Sequence of chain 6.A:
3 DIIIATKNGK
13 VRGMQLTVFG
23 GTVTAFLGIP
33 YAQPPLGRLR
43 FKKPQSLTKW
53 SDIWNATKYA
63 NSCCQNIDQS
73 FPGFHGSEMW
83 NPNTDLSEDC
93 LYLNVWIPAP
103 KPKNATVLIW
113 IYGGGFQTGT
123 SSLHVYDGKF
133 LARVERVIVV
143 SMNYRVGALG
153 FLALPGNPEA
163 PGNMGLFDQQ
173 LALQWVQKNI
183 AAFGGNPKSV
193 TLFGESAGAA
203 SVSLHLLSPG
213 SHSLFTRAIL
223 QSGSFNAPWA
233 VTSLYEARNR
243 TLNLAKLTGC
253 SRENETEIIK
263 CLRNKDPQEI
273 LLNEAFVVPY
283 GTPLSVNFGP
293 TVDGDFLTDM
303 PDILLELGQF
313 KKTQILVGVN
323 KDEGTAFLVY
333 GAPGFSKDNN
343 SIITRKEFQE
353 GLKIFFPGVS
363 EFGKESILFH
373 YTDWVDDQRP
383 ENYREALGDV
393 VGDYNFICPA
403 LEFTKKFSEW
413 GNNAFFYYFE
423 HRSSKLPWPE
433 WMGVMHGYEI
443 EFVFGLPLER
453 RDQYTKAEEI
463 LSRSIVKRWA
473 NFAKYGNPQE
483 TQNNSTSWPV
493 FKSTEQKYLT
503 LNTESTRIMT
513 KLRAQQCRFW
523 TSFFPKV

This small molecule binds to this protein.
Small molecule (SMILES): CC(=O)N[C@H]1[C@H](O[C@H]2[C@H](O)[C@@H](NC(C)=O)CO[C@@H]2CO[C@H]2O[C@@H](C)[C@@H](O)[C@@H](O)[C@@H]2O)O[C@H](CO)[C@@H](O)[C@@H]1O

Binding-site contacts:
Ligand atom C8 contacts residue GLY336 of chain 6.A at 3.7 Å.
Ligand atom O5 contacts residue SER338 of chain 6.A at 3.5 Å.
Ligand atom C5 contacts residue ASN341 of chain 6.A at 4.3 Å.
Ligand atom O5 contacts residue SER338 of chain 6.A at 4.1 Å.
Ligand atom C8 contacts residue PHE337 of chain 6.A at 3.6 Å (hydrophobic).
Ligand atom C8 contacts residue ALA334 of chain 6.A at 4.1 Å (hydrophobic).
Ligand atom O4 contacts residue GLY336 of chain 6.A at 4.3 Å.
Ligand atom O7 contacts residue PRO335 of chain 6.A at 3.3 Å.
Ligand atom O7 contacts residue ASN342 of chain 6.A at 3.9 Å.
Ligand atom C7 contacts residue ASN341 of chain 6.A at 3.3 Å.
Ligand atom O5 contacts residue ASN341 of chain 6.A at 2.3 Å (h-bond).
Ligand atom C4 contacts residue ASN341 of chain 6.A at 4.2 Å.
Ligand atom C5 contacts residue GLY336 of chain 6.A at 4.2 Å.
Ligand atom C5 contacts residue SER338 of chain 6.A at 4.0 Å.
Ligand atom C5 contacts residue PHE337 of chain 6.A at 4.3 Å (hydrophobic).
Ligand atom C5 contacts residue ASN341 of chain 6.A at 3.6 Å.
Ligand atom O7 contacts residue ASN341 of chain 6.A at 4.1 Å.
Ligand atom C3 contacts residue GLY336 of chain 6.A at 4.1 Å.
Ligand atom N2 contacts residue GLY336 of chain 6.A at 4.4 Å.
Ligand atom N2 contacts residue ASN341 of chain 6.A at 3.2 Å (h-bond).
Ligand atom C1 contacts residue GLY336 of chain 6.A at 4.2 Å.
Ligand atom C7 contacts residue PRO335 of chain 6.A at 4.1 Å (hydrophobic).
Ligand atom C1 contacts residue ASN341 of chain 6.A at 1.4 Å.
Ligand atom C6 contacts residue SER338 of chain 6.A at 4.4 Å.
Ligand atom C2 contacts residue ASN341 of chain 6.A at 2.6 Å.
Ligand atom C6 contacts residue PHE337 of chain 6.A at 3.9 Å (hydrophobic).
Ligand atom C8 contacts residue PRO335 of chain 6.A at 4.2 Å (hydrophobic).
Ligand atom C6 contacts residue SER338 of chain 6.A at 3.9 Å.
Ligand atom C7 contacts residue GLY336 of chain 6.A at 3.5 Å.
Ligand atom O7 contacts residue GLY336 of chain 6.A at 3.2 Å (h-bond).
Ligand atom C6 contacts residue ASN341 of chain 6.A at 4.0 Å.
Ligand atom C3 contacts residue ASN341 of chain 6.A at 3.9 Å.
Ligand atom C8 contacts residue ASN341 of chain 6.A at 3.3 Å.
Ligand atom C1 contacts residue SER338 of chain 6.A at 3.8 Å.